Sequence of chain 1.D:
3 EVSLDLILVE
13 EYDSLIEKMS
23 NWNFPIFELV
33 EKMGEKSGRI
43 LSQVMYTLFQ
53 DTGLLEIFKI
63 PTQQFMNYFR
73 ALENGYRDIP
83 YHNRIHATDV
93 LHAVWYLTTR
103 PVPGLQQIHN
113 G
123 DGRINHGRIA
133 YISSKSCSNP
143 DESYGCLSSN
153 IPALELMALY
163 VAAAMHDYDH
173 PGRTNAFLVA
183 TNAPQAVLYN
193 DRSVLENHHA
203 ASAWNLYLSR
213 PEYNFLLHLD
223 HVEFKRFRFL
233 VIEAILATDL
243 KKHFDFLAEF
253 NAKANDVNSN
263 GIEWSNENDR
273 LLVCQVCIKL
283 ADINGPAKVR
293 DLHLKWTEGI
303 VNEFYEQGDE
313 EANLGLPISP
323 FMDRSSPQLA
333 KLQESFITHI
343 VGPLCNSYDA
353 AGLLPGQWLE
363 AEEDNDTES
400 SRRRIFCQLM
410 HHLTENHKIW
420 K

Binding-site contacts:
Ligand atom C6 contacts residue GLN335 of chain 1.D at 4.0 Å.
Ligand atom C8 contacts residue PHE338 of chain 1.D at 3.8 Å (hydrophobic).
Ligand atom C4 contacts residue ILE302 of chain 1.D at 4.4 Å (hydrophobic).
Ligand atom C2 contacts residue ILE302 of chain 1.D at 4.0 Å (hydrophobic).
Ligand atom O2 contacts residue PHE338 of chain 1.D at 4.0 Å.
Ligand atom C14 contacts residue TYR83 of chain 1.D at 3.3 Å (hydrophobic).
Ligand atom N9 contacts residue PHE306 of chain 1.D at 4.0 Å.
Ligand atom C5 contacts residue GLN335 of chain 1.D at 4.0 Å.
Ligand atom C5 contacts residue ILE302 of chain 1.D at 4.3 Å (hydrophobic).
Ligand atom C4 contacts residue PHE338 of chain 1.D at 3.5 Å (hydrophobic).
Ligand atom N9 contacts residue PHE338 of chain 1.D at 3.7 Å.
Ligand atom O6 contacts residue ILE302 of chain 1.D at 3.7 Å.
Ligand atom O6 contacts residue GLN335 of chain 1.D at 3.0 Å (h-bond).
Ligand atom C8 contacts residue LEU334 of chain 1.D at 3.9 Å (hydrophobic).
Ligand atom C14 contacts residue HIS84 of chain 1.D at 3.9 Å.
Ligand atom O6 contacts residue PHE338 of chain 1.D at 3.6 Å.
Ligand atom N7 contacts residue LEU334 of chain 1.D at 4.0 Å.
Ligand atom N3 contacts residue PHE338 of chain 1.D at 3.3 Å.
Ligand atom C6 contacts residue PHE338 of chain 1.D at 3.4 Å (hydrophobic).
Ligand atom O2 contacts residue TYR83 of chain 1.D at 3.4 Å (h-bond).
Ligand atom C5 contacts residue PHE338 of chain 1.D at 3.6 Å (hydrophobic).
Ligand atom C11 contacts residue LEU242 of chain 1.D at 4.1 Å (hydrophobic).
Ligand atom C13 contacts residue LEU242 of chain 1.D at 3.9 Å (hydrophobic).
Ligand atom N7 contacts residue GLN335 of chain 1.D at 3.3 Å (h-bond).
Ligand atom C2 contacts residue TYR83 of chain 1.D at 4.2 Å (hydrophobic).
Ligand atom O2 contacts residue ILE285 of chain 1.D at 3.8 Å.
Ligand atom C6 contacts residue ILE302 of chain 1.D at 3.5 Å (hydrophobic).
Ligand atom C10 contacts residue TYR83 of chain 1.D at 4.2 Å (hydrophobic).
Ligand atom C10 contacts residue GLY287 of chain 1.D at 4.1 Å.
Ligand atom N1 contacts residue PHE338 of chain 1.D at 3.4 Å.
Ligand atom C10 contacts residue PHE338 of chain 1.D at 4.0 Å (hydrophobic).
Ligand atom C8 contacts residue PHE306 of chain 1.D at 4.0 Å (hydrophobic).
Ligand atom C11 contacts residue PHE338 of chain 1.D at 3.9 Å (hydrophobic).
Ligand atom O2 contacts residue ASP284 of chain 1.D at 4.1 Å.
Ligand atom C14 contacts residue ILE302 of chain 1.D at 4.0 Å (hydrophobic).
Ligand atom C10 contacts residue ILE302 of chain 1.D at 3.5 Å (hydrophobic).
Ligand atom C2 contacts residue PHE338 of chain 1.D at 3.5 Å (hydrophobic).
Ligand atom C10 contacts residue PRO288 of chain 1.D at 3.6 Å (hydrophobic).
Ligand atom N7 contacts residue PHE338 of chain 1.D at 3.6 Å.
Ligand atom N1 contacts residue ILE302 of chain 1.D at 3.4 Å.

The protein below binds the small molecule below.
Small molecule (SMILES): CC(C)Cn1c(=O)n(C)c(=O)c2nc[nH]c21